Binding-site contacts:
Ligand atom CE1 contacts residue LEU348 of chain 41.T at 4.0 Å (hydrophobic).
Ligand atom CD2 contacts residue GLU894 of chain 41.T at 4.2 Å.
Ligand atom CB contacts residue TYR619 of chain 41.T at 3.1 Å (hydrophobic).
Ligand atom CD contacts residue CYS621 of chain 41.T at 4.2 Å (hydrophobic).
Ligand atom CB contacts residue ARG649 of chain 41.T at 3.6 Å.
Ligand atom CE1 contacts residue GLU894 of chain 41.T at 4.3 Å.
Ligand atom N contacts residue TYR619 of chain 41.T at 3.7 Å.
Ligand atom CG contacts residue ASN617 of chain 41.T at 3.6 Å.
Ligand atom O contacts residue ARG845 of chain 41.T at 4.2 Å.
Ligand atom CB contacts residue GLU894 of chain 41.T at 4.2 Å.
Ligand atom CA contacts residue TYR619 of chain 41.T at 3.6 Å (hydrophobic).
Ligand atom ND1 contacts residue GLU894 of chain 41.T at 3.9 Å.
Ligand atom CA contacts residue ARG649 of chain 41.T at 4.0 Å.
Ligand atom C contacts residue ASN617 of chain 41.T at 4.2 Å.
Ligand atom CB contacts residue ARG649 of chain 41.T at 3.8 Å.
Ligand atom CD contacts residue ARG46 of chain 41.V at 3.9 Å.
Ligand atom C contacts residue TYR619 of chain 41.T at 3.4 Å (hydrophobic).
Ligand atom O contacts residue ARG649 of chain 41.T at 3.2 Å (salt-bridge).
Ligand atom CB contacts residue CYS621 of chain 41.T at 3.7 Å (hydrophobic).
Ligand atom N contacts residue ARG649 of chain 41.T at 3.8 Å.
Ligand atom C contacts residue ARG649 of chain 41.T at 4.2 Å.
Ligand atom N contacts residue TYR619 of chain 41.T at 3.4 Å.
Ligand atom CE1 contacts residue MET843 of chain 41.T at 4.1 Å (hydrophobic).
Ligand atom O contacts residue TYR619 of chain 41.T at 3.9 Å.
Ligand atom CD2 contacts residue ARG845 of chain 41.T at 3.8 Å.
Ligand atom ND1 contacts residue LEU348 of chain 41.T at 4.2 Å.
Ligand atom CB contacts residue TYR619 of chain 41.T at 4.0 Å (hydrophobic).
Ligand atom CB contacts residue PHE896 of chain 41.T at 3.9 Å (hydrophobic).
Ligand atom N contacts residue ASN617 of chain 41.T at 2.8 Å (h-bond).
Ligand atom CA contacts residue ASN617 of chain 41.T at 4.2 Å.
Ligand atom CA contacts residue ARG649 of chain 41.T at 3.9 Å.
Ligand atom CG contacts residue ARG46 of chain 41.V at 3.7 Å.
Ligand atom CG contacts residue PHE896 of chain 41.T at 3.4 Å (hydrophobic).
Ligand atom N contacts residue CYS621 of chain 41.T at 3.2 Å (h-bond).
Ligand atom CA contacts residue TYR619 of chain 41.T at 3.8 Å (hydrophobic).
Ligand atom CA contacts residue CYS621 of chain 41.T at 3.1 Å (hydrophobic).
Ligand atom CG contacts residue GLU894 of chain 41.T at 3.8 Å.
Ligand atom CD contacts residue ASN617 of chain 41.T at 2.8 Å.
Ligand atom C contacts residue ARG649 of chain 41.T at 3.8 Å.
Ligand atom N contacts residue ASP618 of chain 41.T at 3.5 Å (salt-bridge).

Sequence of chain 41.T:
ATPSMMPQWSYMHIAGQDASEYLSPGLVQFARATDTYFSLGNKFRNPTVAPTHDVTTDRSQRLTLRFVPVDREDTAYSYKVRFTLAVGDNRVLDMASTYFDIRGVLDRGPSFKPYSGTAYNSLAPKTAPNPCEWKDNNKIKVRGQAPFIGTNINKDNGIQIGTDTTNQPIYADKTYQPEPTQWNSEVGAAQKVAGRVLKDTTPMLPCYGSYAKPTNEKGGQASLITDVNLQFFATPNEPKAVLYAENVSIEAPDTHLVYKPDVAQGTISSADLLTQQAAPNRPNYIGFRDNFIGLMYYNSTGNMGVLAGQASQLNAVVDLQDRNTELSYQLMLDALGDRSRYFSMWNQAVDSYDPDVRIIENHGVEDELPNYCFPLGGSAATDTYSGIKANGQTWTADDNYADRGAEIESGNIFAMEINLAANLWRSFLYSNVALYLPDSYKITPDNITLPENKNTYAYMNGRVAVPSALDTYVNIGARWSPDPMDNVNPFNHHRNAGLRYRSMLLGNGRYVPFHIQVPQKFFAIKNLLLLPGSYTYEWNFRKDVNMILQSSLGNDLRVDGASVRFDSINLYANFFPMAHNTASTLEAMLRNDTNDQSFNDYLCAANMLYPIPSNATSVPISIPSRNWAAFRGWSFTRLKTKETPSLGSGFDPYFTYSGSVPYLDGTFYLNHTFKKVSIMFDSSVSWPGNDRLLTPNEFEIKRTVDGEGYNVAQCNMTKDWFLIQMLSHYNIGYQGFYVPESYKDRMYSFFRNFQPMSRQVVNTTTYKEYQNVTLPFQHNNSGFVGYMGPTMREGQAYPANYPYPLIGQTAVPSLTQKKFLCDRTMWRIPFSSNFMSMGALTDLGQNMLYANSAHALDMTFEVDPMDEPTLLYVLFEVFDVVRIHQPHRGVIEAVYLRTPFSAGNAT

Sequence of chain 41.V:
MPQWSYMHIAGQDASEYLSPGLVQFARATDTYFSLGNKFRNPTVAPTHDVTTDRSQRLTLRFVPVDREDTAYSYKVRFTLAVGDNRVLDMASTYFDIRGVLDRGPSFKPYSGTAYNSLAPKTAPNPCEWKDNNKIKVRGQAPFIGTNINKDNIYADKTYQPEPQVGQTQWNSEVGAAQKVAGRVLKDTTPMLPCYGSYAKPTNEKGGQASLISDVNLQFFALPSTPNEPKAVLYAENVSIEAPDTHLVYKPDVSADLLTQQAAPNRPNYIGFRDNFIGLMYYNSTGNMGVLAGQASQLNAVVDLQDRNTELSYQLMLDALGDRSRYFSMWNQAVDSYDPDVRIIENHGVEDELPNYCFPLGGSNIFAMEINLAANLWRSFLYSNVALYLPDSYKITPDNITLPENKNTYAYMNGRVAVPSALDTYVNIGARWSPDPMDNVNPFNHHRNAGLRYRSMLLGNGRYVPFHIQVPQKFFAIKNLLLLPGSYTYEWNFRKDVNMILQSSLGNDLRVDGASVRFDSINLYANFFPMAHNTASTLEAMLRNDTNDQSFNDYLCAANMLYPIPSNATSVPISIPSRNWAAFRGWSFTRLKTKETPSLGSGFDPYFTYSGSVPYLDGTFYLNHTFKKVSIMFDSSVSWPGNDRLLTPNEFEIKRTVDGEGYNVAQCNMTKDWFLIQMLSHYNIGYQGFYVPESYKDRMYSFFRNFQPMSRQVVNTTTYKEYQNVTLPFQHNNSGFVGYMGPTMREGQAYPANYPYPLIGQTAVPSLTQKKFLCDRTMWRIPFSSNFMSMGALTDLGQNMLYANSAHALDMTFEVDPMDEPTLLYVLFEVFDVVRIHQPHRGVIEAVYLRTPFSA

The small molecule below binds the protein below.
Small molecule (SMILES): NC(N)=NCCC[C@H](NC(=O)[C@@H]1CCCN1)C(=O)N[C@H](C=O)Cc1cnc[nH]1